Sequence of chain 2.A:
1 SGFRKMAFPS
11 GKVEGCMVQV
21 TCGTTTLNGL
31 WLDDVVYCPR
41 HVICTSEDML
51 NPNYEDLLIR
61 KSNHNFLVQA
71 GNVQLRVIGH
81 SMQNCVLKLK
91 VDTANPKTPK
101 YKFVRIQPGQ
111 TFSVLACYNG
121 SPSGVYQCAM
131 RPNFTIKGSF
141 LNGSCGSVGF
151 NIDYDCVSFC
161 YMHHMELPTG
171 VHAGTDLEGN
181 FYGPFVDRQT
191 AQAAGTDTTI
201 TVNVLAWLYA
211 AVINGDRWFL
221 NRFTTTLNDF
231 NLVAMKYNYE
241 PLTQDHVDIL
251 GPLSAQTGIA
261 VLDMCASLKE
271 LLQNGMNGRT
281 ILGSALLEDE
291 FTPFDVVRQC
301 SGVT

The small molecule below binds the protein below.
Small molecule (SMILES): O=C(Nc1ccccc1)Nc1cccnc1

Binding-site contacts:
Ligand atom C8 contacts residue ASN142 of chain 1.A at 3.6 Å.
Ligand atom C3 contacts residue MET49 of chain 1.A at 3.0 Å (hydrophobic).
Ligand atom C4 contacts residue MET165 of chain 1.A at 4.1 Å (hydrophobic).
Ligand atom O contacts residue GLU166 of chain 1.A at 3.0 Å (salt-bridge).
Ligand atom C10 contacts residue LEU141 of chain 1.A at 3.8 Å (hydrophobic).
Ligand atom C10 contacts residue HIS163 of chain 1.A at 4.0 Å.
Ligand atom N contacts residue HIS164 of chain 1.A at 4.1 Å.
Ligand atom C9 contacts residue LEU141 of chain 1.A at 3.6 Å (hydrophobic).
Ligand atom C4 contacts residue MET49 of chain 1.A at 3.1 Å (hydrophobic).
Ligand atom N2 contacts residue PHE140 of chain 1.A at 3.8 Å.
Ligand atom C4 contacts residue GLN189 of chain 1.A at 3.5 Å.
Ligand atom C5 contacts residue MET49 of chain 1.A at 3.6 Å (hydrophobic).
Ligand atom C2 contacts residue MET165 of chain 1.A at 3.8 Å (hydrophobic).
Ligand atom C11 contacts residue MET165 of chain 1.A at 4.0 Å (hydrophobic).
Ligand atom C2 contacts residue HIS41 of chain 1.A at 3.8 Å.
Ligand atom C9 contacts residue GLU166 of chain 1.A at 3.7 Å.
Ligand atom C3 contacts residue MET165 of chain 1.A at 3.4 Å (hydrophobic).
Ligand atom C contacts residue GLU166 of chain 1.A at 4.1 Å.
Ligand atom C4 contacts residue ARG188 of chain 1.A at 3.5 Å.
Ligand atom C10 contacts residue GLU166 of chain 1.A at 3.7 Å.
Ligand atom O contacts residue HIS164 of chain 1.A at 3.8 Å.
Ligand atom C7 contacts residue CYS145 of chain 1.A at 4.1 Å (hydrophobic).
Ligand atom C2 contacts residue HIS164 of chain 1.A at 3.5 Å.
Ligand atom C11 contacts residue HIS163 of chain 1.A at 3.4 Å.
Ligand atom C6 contacts residue MET49 of chain 1.A at 4.0 Å (hydrophobic).
Ligand atom N1 contacts residue ASN142 of chain 1.A at 3.8 Å.
Ligand atom C8 contacts residue LEU141 of chain 1.A at 4.1 Å (hydrophobic).
Ligand atom C9 contacts residue ASN142 of chain 1.A at 3.7 Å.
Ligand atom C11 contacts residue GLU166 of chain 1.A at 3.6 Å.
Ligand atom O contacts residue MET165 of chain 1.A at 3.5 Å.
Ligand atom C2 contacts residue MET49 of chain 1.A at 3.4 Å (hydrophobic).
Ligand atom C11 contacts residue CYS145 of chain 1.A at 3.8 Å (hydrophobic).
Ligand atom C1 contacts residue MET49 of chain 1.A at 3.9 Å (hydrophobic).
Ligand atom N2 contacts residue HIS163 of chain 1.A at 3.0 Å (h-bond).
Ligand atom C9 contacts residue PHE140 of chain 1.A at 3.6 Å (hydrophobic).
Ligand atom C contacts residue HIS164 of chain 1.A at 3.9 Å.
Ligand atom N2 contacts residue GLU166 of chain 1.A at 3.6 Å.
Ligand atom N1 contacts residue CYS145 of chain 1.A at 3.8 Å.
Ligand atom C10 contacts residue PHE140 of chain 1.A at 3.0 Å (hydrophobic).
Ligand atom C5 contacts residue GLN189 of chain 1.A at 3.6 Å.

Sequence of chain 1.A:
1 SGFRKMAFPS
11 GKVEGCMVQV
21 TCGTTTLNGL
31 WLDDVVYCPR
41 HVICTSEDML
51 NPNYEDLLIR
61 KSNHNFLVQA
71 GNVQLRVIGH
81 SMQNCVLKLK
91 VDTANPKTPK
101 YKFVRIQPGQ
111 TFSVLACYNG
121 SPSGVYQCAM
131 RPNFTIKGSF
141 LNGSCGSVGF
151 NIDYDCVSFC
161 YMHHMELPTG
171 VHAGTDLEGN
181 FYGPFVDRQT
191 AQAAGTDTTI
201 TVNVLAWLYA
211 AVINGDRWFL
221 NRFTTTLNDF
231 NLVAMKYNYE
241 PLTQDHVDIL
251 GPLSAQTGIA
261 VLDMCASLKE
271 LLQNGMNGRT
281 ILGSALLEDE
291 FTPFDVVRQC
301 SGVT